A small-molecule ligand and the protein it binds are described below.
Small molecule (SMILES): C/C(=C/COc1c2ccoc2cc2oc(=O)ccc12)CC[C@H](O)C(C)(C)O

Sequence of chain 4.A:
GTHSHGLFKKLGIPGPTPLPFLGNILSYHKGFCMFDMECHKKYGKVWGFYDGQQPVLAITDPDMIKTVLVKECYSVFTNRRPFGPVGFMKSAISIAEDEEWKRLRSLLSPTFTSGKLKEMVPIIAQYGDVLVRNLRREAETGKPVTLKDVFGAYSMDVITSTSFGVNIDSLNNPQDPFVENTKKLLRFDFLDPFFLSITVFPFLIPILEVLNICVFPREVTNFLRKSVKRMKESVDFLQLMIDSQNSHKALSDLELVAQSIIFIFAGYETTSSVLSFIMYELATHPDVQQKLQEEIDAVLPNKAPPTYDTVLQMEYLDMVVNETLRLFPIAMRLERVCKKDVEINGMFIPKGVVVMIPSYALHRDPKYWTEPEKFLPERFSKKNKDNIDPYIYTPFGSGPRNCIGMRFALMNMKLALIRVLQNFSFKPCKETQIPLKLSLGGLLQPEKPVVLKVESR

Binding-site contacts:
Ligand atom C23 contacts residue THR289 of chain 4.A at 4.1 Å.
Ligand atom C09 contacts residue ALA350 of chain 4.A at 3.5 Å (hydrophobic).
Ligand atom C26 contacts residue ALA350 of chain 4.A at 3.5 Å (hydrophobic).
Ligand atom C17 contacts residue SER99 of chain 4.A at 3.0 Å.
Ligand atom C22 contacts residue ALA285 of chain 4.A at 3.8 Å (hydrophobic).
Ligand atom C05 contacts residue PHE195 of chain 4.A at 3.6 Å (hydrophobic).
Ligand atom O19 contacts residue SER99 of chain 4.A at 2.6 Å (h-bond).
Ligand atom C18 contacts residue SER99 of chain 4.A at 3.3 Å.
Ligand atom C26 contacts residue ILE349 of chain 4.A at 3.8 Å (hydrophobic).
Ligand atom O19 contacts residue ILE281 of chain 4.A at 3.1 Å.
Ligand atom C11 contacts residue ARG352 of chain 4.A at 3.7 Å.
Ligand atom O13 contacts residue HEM1 of chain 4.B at 3.6 Å.
Ligand atom C09 contacts residue PHE37 of chain 4.A at 3.9 Å (hydrophobic).
Ligand atom O10 contacts residue ARG352 of chain 4.A at 3.5 Å.
Ligand atom C08 contacts residue PHE195 of chain 4.A at 3.5 Å (hydrophobic).
Ligand atom C23 contacts residue ARG192 of chain 4.A at 3.5 Å.
Ligand atom C09 contacts residue MET351 of chain 4.A at 3.5 Å (hydrophobic).
Ligand atom C16 contacts residue HEM1 of chain 4.B at 4.1 Å.
Ligand atom C18 contacts residue ALA285 of chain 4.A at 4.0 Å (hydrophobic).
Ligand atom C04 contacts residue ALA350 of chain 4.A at 3.9 Å (hydrophobic).
Ligand atom C14 contacts residue HEM1 of chain 4.B at 4.0 Å.
Ligand atom C21 contacts residue ALA285 of chain 4.A at 4.0 Å (hydrophobic).
Ligand atom O20 contacts residue ALA285 of chain 4.A at 3.3 Å.
Ligand atom C01 contacts residue ARG352 of chain 4.A at 3.8 Å.
Ligand atom C18 contacts residue PHE284 of chain 4.A at 4.1 Å (hydrophobic).
Ligand atom C26 contacts residue ARG192 of chain 4.A at 4.0 Å.
Ligand atom O10 contacts residue GLU354 of chain 4.A at 4.1 Å.
Ligand atom C02 contacts residue ARG352 of chain 4.A at 3.8 Å.
Ligand atom C22 contacts residue ARG192 of chain 4.A at 3.3 Å.
Ligand atom O06 contacts residue PHE195 of chain 4.A at 4.0 Å.
Ligand atom O27 contacts residue THR289 of chain 4.A at 3.2 Å.
Ligand atom O19 contacts residue PHE284 of chain 4.A at 3.9 Å.
Ligand atom C01 contacts residue LEU353 of chain 4.A at 4.0 Å (hydrophobic).
Ligand atom O19 contacts residue ALA285 of chain 4.A at 3.9 Å.
Ligand atom C25 contacts residue ALA350 of chain 4.A at 3.1 Å (hydrophobic).
Ligand atom O27 contacts residue ARG192 of chain 4.A at 3.5 Å.
Ligand atom C21 contacts residue PHE284 of chain 4.A at 4.0 Å (hydrophobic).
Ligand atom C01 contacts residue GLU354 of chain 4.A at 3.4 Å.
Ligand atom O20 contacts residue PHE284 of chain 4.A at 3.5 Å.
Ligand atom C08 contacts residue PHE37 of chain 4.A at 3.5 Å (hydrophobic).